Binding-site contacts:
Ligand atom C05 contacts residue ARG174 of chain 1.A at 3.4 Å.
Ligand atom C06 contacts residue HIS209 of chain 1.A at 3.8 Å.
Ligand atom C16 contacts residue ASN179 of chain 1.A at 3.7 Å.
Ligand atom O18 contacts residue ARG174 of chain 1.A at 3.8 Å.
Ligand atom O18 contacts residue ZN1 of chain 1.D at 3.6 Å.
Ligand atom S14 contacts residue ASP87 of chain 1.A at 3.4 Å (salt-bridge).
Ligand atom C02 contacts residue ARG174 of chain 1.A at 3.6 Å.
Ligand atom C01 contacts residue ASN179 of chain 1.A at 3.9 Å.
Ligand atom S14 contacts residue HIS85 of chain 1.A at 3.7 Å.
Ligand atom S14 contacts residue HIS83 of chain 1.A at 3.9 Å.
Ligand atom O11 contacts residue ASN179 of chain 1.A at 3.1 Å (h-bond).
Ligand atom S14 contacts residue HIS209 of chain 1.A at 3.8 Å.
Ligand atom C04 contacts residue ARG174 of chain 1.A at 3.7 Å.
Ligand atom O08 contacts residue ARG174 of chain 1.A at 3.5 Å.
Ligand atom C15 contacts residue TRP56 of chain 1.A at 3.3 Å (hydrophobic).
Ligand atom C16 contacts residue ARG174 of chain 1.A at 3.5 Å.
Ligand atom O17 contacts residue GLY178 of chain 1.A at 3.7 Å.
Ligand atom O08 contacts residue TYR36 of chain 1.A at 3.9 Å.
Ligand atom C13 contacts residue ASP87 of chain 1.A at 3.4 Å.
Ligand atom C13 contacts residue HIS85 of chain 1.A at 3.9 Å.
Ligand atom C13 contacts residue ZN1 of chain 1.C at 3.3 Å.
Ligand atom N09 contacts residue HIS209 of chain 1.A at 3.5 Å (h-bond).
Ligand atom C06 contacts residue TYR36 of chain 1.A at 3.7 Å (hydrophobic).
Ligand atom S14 contacts residue ZN1 of chain 1.C at 2.3 Å.
Ligand atom S14 contacts residue HIS148 of chain 1.A at 3.3 Å (h-bond).
Ligand atom O17 contacts residue ARG174 of chain 1.A at 2.9 Å (salt-bridge).
Ligand atom C05 contacts residue TYR36 of chain 1.A at 3.5 Å (hydrophobic).
Ligand atom O18 contacts residue HIS209 of chain 1.A at 3.4 Å.
Ligand atom C07 contacts residue ARG174 of chain 1.A at 3.6 Å.
Ligand atom C12 contacts residue ASP87 of chain 1.A at 3.8 Å.
Ligand atom O18 contacts residue HIS148 of chain 1.A at 3.7 Å.
Ligand atom C07 contacts residue HIS209 of chain 1.A at 3.6 Å.
Ligand atom C12 contacts residue ZN1 of chain 1.D at 3.6 Å.
Ligand atom C13 contacts residue ZN1 of chain 1.D at 3.4 Å.
Ligand atom C06 contacts residue ARG174 of chain 1.A at 3.6 Å.
Ligand atom S14 contacts residue ZN1 of chain 1.D at 2.3 Å.
Ligand atom O17 contacts residue ASN179 of chain 1.A at 2.8 Å (h-bond).
Ligand atom C03 contacts residue TYR36 of chain 1.A at 3.7 Å (hydrophobic).
Ligand atom C03 contacts residue ARG174 of chain 1.A at 3.5 Å.
Ligand atom C04 contacts residue TYR36 of chain 1.A at 3.4 Å (hydrophobic).

Sequence of chain 1.A:
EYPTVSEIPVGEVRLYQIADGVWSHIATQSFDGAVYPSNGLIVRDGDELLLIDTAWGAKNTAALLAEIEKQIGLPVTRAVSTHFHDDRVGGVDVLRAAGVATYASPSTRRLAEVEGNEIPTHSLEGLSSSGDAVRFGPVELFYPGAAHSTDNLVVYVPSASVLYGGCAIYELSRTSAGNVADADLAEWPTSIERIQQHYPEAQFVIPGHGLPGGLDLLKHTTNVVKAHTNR

This small molecule binds to this protein.
Small molecule (SMILES): C[C@H](CS)C(=O)N[C@@H](C(=O)O)c1ccc(O)cc1